Binding-site contacts:
Ligand atom O4 contacts residue GLN89 of chain 1.A at 4.1 Å.
Ligand atom O4 contacts residue ASN83 of chain 2.B at 2.9 Å (h-bond).
Ligand atom C4 contacts residue ASN83 of chain 2.B at 3.4 Å.
Ligand atom O1 contacts residue ASN83 of chain 2.B at 4.1 Å.
Ligand atom O3 contacts residue GLN89 of chain 1.A at 2.8 Å (h-bond).
Ligand atom O4 contacts residue TYR97 of chain 1.A at 3.2 Å (h-bond).
Ligand atom C3 contacts residue TYR97 of chain 1.A at 4.1 Å (hydrophobic).
Ligand atom O2 contacts residue HIS107 of chain 2.B at 3.7 Å.
Ligand atom C4 contacts residue TYR97 of chain 1.A at 4.1 Å (hydrophobic).
Ligand atom C6 contacts residue ASP100 of chain 2.B at 3.5 Å.
Ligand atom C1 contacts residue ASN93 of chain 1.A at 3.8 Å.
Ligand atom O4 contacts residue ASP100 of chain 2.B at 3.6 Å (salt-bridge).
Ligand atom C1 contacts residue HIS107 of chain 2.B at 3.9 Å.
Ligand atom O2 contacts residue ASP91 of chain 1.A at 2.9 Å (salt-bridge).
Ligand atom O2 contacts residue GLN89 of chain 1.A at 3.2 Å (h-bond).
Ligand atom C5 contacts residue ASN83 of chain 2.B at 3.4 Å.
Ligand atom O3 contacts residue TYR97 of chain 1.A at 3.1 Å (h-bond).
Ligand atom C5 contacts residue ASP100 of chain 2.B at 4.2 Å.
Ligand atom C3 contacts residue GLN89 of chain 1.A at 3.8 Å.
Ligand atom C4 contacts residue ASN93 of chain 1.A at 3.7 Å.
Ligand atom C3 contacts residue ASN83 of chain 2.B at 3.5 Å.
Ligand atom C2 contacts residue ASP91 of chain 1.A at 3.6 Å.
Ligand atom C6 contacts residue ALA103 of chain 2.B at 3.7 Å (hydrophobic).
Ligand atom O5 contacts residue HIS107 of chain 2.B at 4.5 Å.
Ligand atom O2 contacts residue ASN93 of chain 1.A at 2.9 Å (h-bond).
Ligand atom C6 contacts residue ASN83 of chain 2.B at 4.2 Å.
Ligand atom O6 contacts residue ASN93 of chain 1.A at 3.9 Å.
Ligand atom C5 contacts residue ASN93 of chain 1.A at 3.7 Å.
Ligand atom C6 contacts residue ASN93 of chain 1.A at 3.8 Å.
Ligand atom C2 contacts residue HIS107 of chain 2.B at 4.1 Å.
Ligand atom C2 contacts residue ASN93 of chain 1.A at 3.8 Å.
Ligand atom O5 contacts residue ASN93 of chain 1.A at 3.0 Å (h-bond).
Ligand atom O4 contacts residue VAL95 of chain 1.A at 3.5 Å.
Ligand atom C4 contacts residue VAL95 of chain 1.A at 3.6 Å (hydrophobic).
Ligand atom O3 contacts residue ASN83 of chain 2.B at 4.2 Å.
Ligand atom O6 contacts residue ALA103 of chain 2.B at 3.8 Å.
Ligand atom C4 contacts residue GLN89 of chain 1.A at 4.2 Å.
Ligand atom C3 contacts residue ASN93 of chain 1.A at 4.4 Å.
Ligand atom C2 contacts residue GLN89 of chain 1.A at 4.0 Å.
Ligand atom C6 contacts residue VAL95 of chain 1.A at 4.3 Å (hydrophobic).

Sequence of chain 1.A:
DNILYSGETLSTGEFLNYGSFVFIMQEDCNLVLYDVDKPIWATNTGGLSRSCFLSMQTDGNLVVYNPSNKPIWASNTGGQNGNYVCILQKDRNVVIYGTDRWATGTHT

Sequence of chain 2.B:
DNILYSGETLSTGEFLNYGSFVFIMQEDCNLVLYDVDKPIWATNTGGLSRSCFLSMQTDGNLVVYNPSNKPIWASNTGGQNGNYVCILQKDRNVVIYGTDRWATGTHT

This protein binds this small molecule.
Small molecule (SMILES): CO[C@H]1O[C@H](CO)[C@@H](O)[C@H](O)[C@@H]1O